Binding-site contacts:
Ligand atom C25 contacts residue SER379 of chain 1.B at 3.7 Å.
Ligand atom C23 contacts residue TRP400 of chain 1.B at 3.8 Å (hydrophobic).
Ligand atom N3 contacts residue TRP380 of chain 1.B at 3.0 Å.
Ligand atom C14 contacts residue PRO352 of chain 1.B at 3.5 Å (hydrophobic).
Ligand atom O3 contacts residue HIS378 of chain 1.B at 3.1 Å (h-bond).
Ligand atom O3 contacts residue TRP380 of chain 1.B at 3.2 Å (h-bond).
Ligand atom C5 contacts residue PHE102 of chain 1.B at 3.8 Å (hydrophobic).
Ligand atom C25 contacts residue TRP380 of chain 1.B at 3.3 Å (hydrophobic).
Ligand atom N4 contacts residue PHE102 of chain 1.B at 3.6 Å.
Ligand atom C3 contacts residue PHE102 of chain 1.B at 3.5 Å (hydrophobic).
Ligand atom O3 contacts residue ASN351 of chain 1.B at 3.7 Å.
Ligand atom C1 contacts residue PHE102 of chain 1.B at 3.6 Å (hydrophobic).
Ligand atom C3 contacts residue ILE152 of chain 1.B at 3.5 Å (hydrophobic).
Ligand atom C19 contacts residue ASN351 of chain 1.B at 3.6 Å.
Ligand atom C2 contacts residue PHE102 of chain 1.B at 3.3 Å (hydrophobic).
Ligand atom O2 contacts residue TRP380 of chain 1.B at 2.9 Å (h-bond).
Ligand atom O1 contacts residue ASN351 of chain 1.B at 3.6 Å.
Ligand atom C22 contacts residue TRP380 of chain 1.B at 3.7 Å (hydrophobic).
Ligand atom C contacts residue PHE102 of chain 1.B at 3.7 Å (hydrophobic).
Ligand atom C24 contacts residue TRP386 of chain 1.B at 3.6 Å (hydrophobic).
Ligand atom O contacts residue PRO352 of chain 1.B at 3.5 Å.
Ligand atom N contacts residue PHE150 of chain 1.B at 3.5 Å.
Ligand atom C26 contacts residue HIS378 of chain 1.B at 3.2 Å.
Ligand atom O2 contacts residue PHE402 of chain 1.B at 3.3 Å.
Ligand atom C29 contacts residue PHE150 of chain 1.B at 3.6 Å (hydrophobic).
Ligand atom C21 contacts residue PRO352 of chain 1.B at 3.5 Å (hydrophobic).
Ligand atom F contacts residue HIS353 of chain 1.B at 3.1 Å.
Ligand atom C25 contacts residue HIS378 of chain 1.B at 3.7 Å.
Ligand atom C30 contacts residue PRO352 of chain 1.B at 3.6 Å (hydrophobic).
Ligand atom N3 contacts residue SER379 of chain 1.B at 3.7 Å.
Ligand atom C7 contacts residue PHE150 of chain 1.B at 3.5 Å (hydrophobic).
Ligand atom C4 contacts residue PHE150 of chain 1.B at 3.5 Å (hydrophobic).
Ligand atom N3 contacts residue HIS378 of chain 1.B at 2.8 Å (h-bond).
Ligand atom C20 contacts residue PRO352 of chain 1.B at 3.6 Å (hydrophobic).
Ligand atom C24 contacts residue TRP380 of chain 1.B at 3.7 Å (hydrophobic).
Ligand atom O2 contacts residue SER379 of chain 1.B at 3.3 Å.
Ligand atom C31 contacts residue PHE102 of chain 1.B at 3.6 Å (hydrophobic).
Ligand atom C26 contacts residue TRP380 of chain 1.B at 3.2 Å (hydrophobic).
Ligand atom O1 contacts residue TRP400 of chain 1.B at 3.6 Å.
Ligand atom C23 contacts residue TRP386 of chain 1.B at 3.4 Å (hydrophobic).

This protein binds this small molecule.
Small molecule (SMILES): N#Cc1ccc(N2CCN(Cc3ccc(COc4cccc5c4CN([C@H]4CCC(=O)NC4=O)C5=O)cc3)CC2)c(F)c1

Sequence of chain 1.B:
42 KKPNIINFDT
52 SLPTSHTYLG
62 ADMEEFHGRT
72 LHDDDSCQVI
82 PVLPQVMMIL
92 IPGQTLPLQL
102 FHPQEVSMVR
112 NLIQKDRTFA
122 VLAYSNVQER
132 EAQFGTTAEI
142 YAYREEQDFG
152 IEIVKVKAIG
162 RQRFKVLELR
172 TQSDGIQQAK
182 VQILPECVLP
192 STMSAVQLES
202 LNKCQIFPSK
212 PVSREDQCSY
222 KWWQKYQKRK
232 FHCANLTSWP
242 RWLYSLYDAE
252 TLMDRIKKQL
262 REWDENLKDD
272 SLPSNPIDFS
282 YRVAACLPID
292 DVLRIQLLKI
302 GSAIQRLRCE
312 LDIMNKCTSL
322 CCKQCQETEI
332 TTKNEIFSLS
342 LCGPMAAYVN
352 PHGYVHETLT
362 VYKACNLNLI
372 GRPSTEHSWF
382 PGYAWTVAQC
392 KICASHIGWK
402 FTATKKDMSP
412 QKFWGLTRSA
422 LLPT